Binding-site contacts:
Ligand atom C2 contacts residue GLU67 of chain 1.B at 3.8 Å.
Ligand atom C3 contacts residue GLU67 of chain 1.B at 3.5 Å.
Ligand atom O5 contacts residue SER64 of chain 1.B at 4.0 Å.
Ligand atom O4 contacts residue GLU67 of chain 1.B at 4.1 Å.
Ligand atom C4 contacts residue SER64 of chain 1.B at 4.4 Å.
Ligand atom C5 contacts residue SER64 of chain 1.B at 3.2 Å.
Ligand atom O3 contacts residue GLU67 of chain 1.B at 4.3 Å.
Ligand atom O6 contacts residue GLU67 of chain 1.B at 4.3 Å.
Ligand atom C5 contacts residue GLU67 of chain 1.B at 3.7 Å.
Ligand atom O6 contacts residue SER66 of chain 1.B at 3.4 Å.
Ligand atom C1 contacts residue GLU67 of chain 1.B at 3.7 Å.
Ligand atom C6 contacts residue SER64 of chain 1.B at 3.1 Å.
Ligand atom O4 contacts residue SER64 of chain 1.B at 4.0 Å.
Ligand atom O6 contacts residue SER64 of chain 1.B at 2.7 Å (h-bond).
Ligand atom O5 contacts residue GLU67 of chain 1.B at 3.6 Å.
Ligand atom C4 contacts residue GLU67 of chain 1.B at 4.2 Å.

Sequence of chain 1.B:
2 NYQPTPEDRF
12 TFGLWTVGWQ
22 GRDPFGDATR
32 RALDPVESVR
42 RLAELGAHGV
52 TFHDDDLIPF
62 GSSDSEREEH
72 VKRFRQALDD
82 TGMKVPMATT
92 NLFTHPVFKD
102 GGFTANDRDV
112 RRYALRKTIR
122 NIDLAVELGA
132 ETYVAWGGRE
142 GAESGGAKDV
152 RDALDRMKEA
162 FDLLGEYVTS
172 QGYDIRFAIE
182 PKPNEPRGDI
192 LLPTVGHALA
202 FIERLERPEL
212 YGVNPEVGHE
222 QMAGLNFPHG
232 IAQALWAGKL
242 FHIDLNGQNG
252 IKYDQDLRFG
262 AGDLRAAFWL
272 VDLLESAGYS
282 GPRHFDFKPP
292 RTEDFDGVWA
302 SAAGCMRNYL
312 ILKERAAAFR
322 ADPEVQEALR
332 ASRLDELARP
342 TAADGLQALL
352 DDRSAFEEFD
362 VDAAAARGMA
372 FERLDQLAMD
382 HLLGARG

A protein and the small-molecule ligand that binds it are described below.
Small molecule (SMILES): OC[C@H]1O[C@](O)(CO)[C@@H](O)[C@@H]1O